The protein below binds the small molecule below.
Small molecule (SMILES): O=C(O)[C@@H]1CCCN1

Binding-site contacts:
Ligand atom C contacts residue TYR96 of chain 1.A at 3.5 Å (hydrophobic).
Ligand atom CB contacts residue TYR96 of chain 1.A at 3.4 Å (hydrophobic).
Ligand atom CB contacts residue TRP90 of chain 1.A at 4.2 Å (hydrophobic).
Ligand atom O contacts residue TYR119 of chain 1.A at 4.0 Å.
Ligand atom O contacts residue ARG101 of chain 1.A at 3.0 Å (salt-bridge).
Ligand atom CG contacts residue ASP121 of chain 1.A at 4.0 Å.
Ligand atom CG contacts residue PHE146 of chain 1.A at 4.0 Å (hydrophobic).
Ligand atom O contacts residue ASP121 of chain 1.A at 3.5 Å (salt-bridge).
Ligand atom N contacts residue ASP148 of chain 1.A at 2.8 Å (salt-bridge).
Ligand atom CG contacts residue TRP90 of chain 1.A at 3.8 Å (hydrophobic).
Ligand atom CD contacts residue ASP121 of chain 1.A at 3.1 Å.
Ligand atom CD contacts residue PHE146 of chain 1.A at 4.0 Å (hydrophobic).
Ligand atom OXT contacts residue ARG101 of chain 1.A at 2.8 Å (salt-bridge).
Ligand atom CA contacts residue ASP121 of chain 1.A at 4.2 Å.
Ligand atom N contacts residue ILE128 of chain 1.A at 4.3 Å.
Ligand atom CG contacts residue SER123 of chain 1.A at 4.3 Å.
Ligand atom CD contacts residue ASP148 of chain 1.A at 3.0 Å.
Ligand atom C contacts residue ARG101 of chain 1.A at 3.6 Å.
Ligand atom O contacts residue TYR96 of chain 1.A at 4.4 Å.
Ligand atom CG contacts residue ASP148 of chain 1.A at 4.4 Å.
Ligand atom C contacts residue TRP103 of chain 1.A at 3.5 Å (hydrophobic).
Ligand atom OXT contacts residue TYR96 of chain 1.A at 2.6 Å (h-bond).
Ligand atom CB contacts residue PHE146 of chain 1.A at 3.4 Å (hydrophobic).
Ligand atom N contacts residue ASP121 of chain 1.A at 3.1 Å (salt-bridge).
Ligand atom CA contacts residue TYR119 of chain 1.A at 4.4 Å (hydrophobic).
Ligand atom CA contacts residue PHE146 of chain 1.A at 4.2 Å (hydrophobic).
Ligand atom C contacts residue ASP121 of chain 1.A at 4.3 Å.
Ligand atom O contacts residue ILE122 of chain 1.A at 3.3 Å (h-bond).
Ligand atom CD contacts residue SER123 of chain 1.A at 4.1 Å.
Ligand atom CA contacts residue ASP148 of chain 1.A at 3.9 Å.
Ligand atom CA contacts residue TYR96 of chain 1.A at 3.9 Å (hydrophobic).
Ligand atom C contacts residue TYR119 of chain 1.A at 4.3 Å (hydrophobic).
Ligand atom C contacts residue ILE122 of chain 1.A at 4.4 Å (hydrophobic).
Ligand atom OXT contacts residue TRP103 of chain 1.A at 2.9 Å (h-bond).
Ligand atom N contacts residue PHE146 of chain 1.A at 4.2 Å.
Ligand atom CA contacts residue TRP103 of chain 1.A at 3.7 Å (hydrophobic).

Sequence of chain 1.A:
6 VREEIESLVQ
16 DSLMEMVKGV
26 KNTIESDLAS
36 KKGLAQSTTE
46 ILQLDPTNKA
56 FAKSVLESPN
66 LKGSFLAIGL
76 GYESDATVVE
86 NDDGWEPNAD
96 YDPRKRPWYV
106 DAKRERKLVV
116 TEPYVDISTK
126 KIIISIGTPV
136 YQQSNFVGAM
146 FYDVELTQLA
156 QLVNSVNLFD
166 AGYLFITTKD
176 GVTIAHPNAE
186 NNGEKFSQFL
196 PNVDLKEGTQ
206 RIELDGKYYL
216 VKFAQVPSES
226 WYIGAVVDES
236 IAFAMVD